Binding-site contacts:
Ligand atom C1 contacts residue ASN117 of chain 1.E at 1.4 Å.
Ligand atom C2 contacts residue ASN117 of chain 1.E at 2.6 Å.
Ligand atom C3 contacts residue ASN117 of chain 1.E at 3.8 Å.
Ligand atom C2 contacts residue SER119 of chain 1.E at 4.4 Å.
Ligand atom O7 contacts residue ASN117 of chain 1.E at 3.5 Å (h-bond).
Ligand atom O3 contacts residue ARG115 of chain 1.E at 4.2 Å.
Ligand atom C7 contacts residue ASN117 of chain 1.E at 3.4 Å.
Ligand atom N2 contacts residue ASN117 of chain 1.E at 2.9 Å (h-bond).
Ligand atom C4 contacts residue ASN117 of chain 1.E at 4.3 Å.
Ligand atom O5 contacts residue ASN117 of chain 1.E at 2.4 Å (h-bond).
Ligand atom C5 contacts residue ASN117 of chain 1.E at 3.6 Å.
Ligand atom C8 contacts residue ASN117 of chain 1.E at 4.5 Å.
Ligand atom O5 contacts residue SER119 of chain 1.E at 4.5 Å.
Ligand atom O6 contacts residue GLU194 of chain 1.D at 3.6 Å.
Ligand atom C6 contacts residue GLU194 of chain 1.D at 4.3 Å.

Sequence of chain 1.D:
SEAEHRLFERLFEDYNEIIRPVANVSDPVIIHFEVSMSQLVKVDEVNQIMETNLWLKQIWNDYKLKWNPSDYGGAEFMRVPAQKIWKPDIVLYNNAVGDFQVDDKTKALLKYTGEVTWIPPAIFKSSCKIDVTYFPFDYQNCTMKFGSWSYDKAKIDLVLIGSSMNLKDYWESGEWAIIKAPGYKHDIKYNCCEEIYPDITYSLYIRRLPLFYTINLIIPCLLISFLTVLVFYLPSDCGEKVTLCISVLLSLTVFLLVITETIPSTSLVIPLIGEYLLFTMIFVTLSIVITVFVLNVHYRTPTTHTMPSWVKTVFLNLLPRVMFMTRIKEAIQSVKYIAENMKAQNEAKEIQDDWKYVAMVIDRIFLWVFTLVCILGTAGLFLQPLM

Sequence of chain 1.E:
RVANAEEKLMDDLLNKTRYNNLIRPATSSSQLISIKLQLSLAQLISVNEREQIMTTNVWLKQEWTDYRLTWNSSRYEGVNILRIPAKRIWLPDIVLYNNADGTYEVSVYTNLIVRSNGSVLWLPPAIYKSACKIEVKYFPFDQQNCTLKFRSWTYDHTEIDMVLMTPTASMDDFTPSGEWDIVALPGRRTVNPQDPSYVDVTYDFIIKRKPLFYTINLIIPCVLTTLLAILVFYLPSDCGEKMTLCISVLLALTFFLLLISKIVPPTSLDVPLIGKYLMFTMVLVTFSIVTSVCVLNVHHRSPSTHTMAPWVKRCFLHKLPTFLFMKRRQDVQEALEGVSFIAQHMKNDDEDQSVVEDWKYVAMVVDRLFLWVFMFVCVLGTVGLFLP

This small molecule binds to this protein.
Small molecule (SMILES): CC(=O)N[C@H]1[C@H](O[C@H]2[C@H](O)[C@@H](NC(C)=O)CO[C@@H]2CO)O[C@H](CO)[C@@H](O[C@@H]2O[C@H](CO)[C@@H](O)[C@H](O)[C@@H]2O)[C@@H]1O